Sequence of chain 1.B:
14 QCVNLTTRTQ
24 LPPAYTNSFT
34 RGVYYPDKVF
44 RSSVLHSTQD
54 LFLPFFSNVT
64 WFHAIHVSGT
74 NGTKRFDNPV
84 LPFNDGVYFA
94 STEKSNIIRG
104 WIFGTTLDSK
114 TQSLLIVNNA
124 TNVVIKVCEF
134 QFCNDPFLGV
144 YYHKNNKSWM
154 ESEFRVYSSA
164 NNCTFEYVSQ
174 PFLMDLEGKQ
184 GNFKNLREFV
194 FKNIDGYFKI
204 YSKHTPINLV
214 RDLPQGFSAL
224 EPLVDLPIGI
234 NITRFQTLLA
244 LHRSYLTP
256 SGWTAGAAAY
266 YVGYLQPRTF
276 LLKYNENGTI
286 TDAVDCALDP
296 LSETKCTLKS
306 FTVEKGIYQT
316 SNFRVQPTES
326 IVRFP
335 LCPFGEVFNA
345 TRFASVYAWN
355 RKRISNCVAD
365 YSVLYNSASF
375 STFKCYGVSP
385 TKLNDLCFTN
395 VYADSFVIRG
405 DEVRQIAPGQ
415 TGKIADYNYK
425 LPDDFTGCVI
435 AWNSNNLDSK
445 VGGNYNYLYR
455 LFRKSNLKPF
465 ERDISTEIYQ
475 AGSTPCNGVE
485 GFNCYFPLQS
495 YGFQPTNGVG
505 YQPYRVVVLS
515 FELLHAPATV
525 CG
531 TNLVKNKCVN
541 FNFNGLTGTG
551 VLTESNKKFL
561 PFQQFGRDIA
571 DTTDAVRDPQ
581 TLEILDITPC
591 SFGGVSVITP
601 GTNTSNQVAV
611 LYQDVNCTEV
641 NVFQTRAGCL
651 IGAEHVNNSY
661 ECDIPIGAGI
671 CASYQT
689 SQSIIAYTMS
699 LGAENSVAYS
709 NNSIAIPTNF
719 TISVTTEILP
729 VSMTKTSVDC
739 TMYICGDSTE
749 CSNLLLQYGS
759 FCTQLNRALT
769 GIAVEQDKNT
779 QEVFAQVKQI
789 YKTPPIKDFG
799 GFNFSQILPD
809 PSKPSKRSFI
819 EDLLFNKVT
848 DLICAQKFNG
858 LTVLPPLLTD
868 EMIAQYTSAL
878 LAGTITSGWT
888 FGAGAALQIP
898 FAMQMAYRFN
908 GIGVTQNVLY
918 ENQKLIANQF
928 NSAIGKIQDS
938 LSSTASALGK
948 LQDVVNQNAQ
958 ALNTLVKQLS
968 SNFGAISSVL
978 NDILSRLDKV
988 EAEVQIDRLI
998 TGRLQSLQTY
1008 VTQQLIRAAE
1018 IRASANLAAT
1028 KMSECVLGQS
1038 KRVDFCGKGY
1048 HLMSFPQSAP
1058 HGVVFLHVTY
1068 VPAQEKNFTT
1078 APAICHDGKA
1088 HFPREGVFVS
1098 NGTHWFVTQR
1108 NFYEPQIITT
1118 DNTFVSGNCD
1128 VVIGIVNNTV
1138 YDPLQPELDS

Binding-site contacts:
Ligand atom C7 contacts residue HIS655 of chain 1.B at 4.4 Å.
Ligand atom C3 contacts residue ASN657 of chain 1.B at 3.8 Å.
Ligand atom C8 contacts residue ASN657 of chain 1.B at 3.4 Å.
Ligand atom C7 contacts residue VAL656 of chain 1.B at 4.2 Å (hydrophobic).
Ligand atom C7 contacts residue ASN657 of chain 1.B at 3.1 Å.
Ligand atom C5 contacts residue ASN657 of chain 1.B at 3.6 Å.
Ligand atom O7 contacts residue ASN657 of chain 1.B at 2.9 Å (h-bond).
Ligand atom C2 contacts residue ASN657 of chain 1.B at 2.5 Å.
Ligand atom C8 contacts residue HIS655 of chain 1.B at 3.2 Å.
Ligand atom O7 contacts residue VAL656 of chain 1.B at 4.3 Å.
Ligand atom N2 contacts residue HIS655 of chain 1.B at 4.5 Å.
Ligand atom C1 contacts residue ASN657 of chain 1.B at 1.4 Å.
Ligand atom N2 contacts residue ASN657 of chain 1.B at 2.9 Å (h-bond).
Ligand atom C8 contacts residue VAL656 of chain 1.B at 3.5 Å (hydrophobic).
Ligand atom O5 contacts residue ASN657 of chain 1.B at 2.4 Å (h-bond).
Ligand atom C4 contacts residue ASN657 of chain 1.B at 4.2 Å.

This protein binds this small molecule.
Small molecule (SMILES): CC(=O)N[C@@H]1[C@@H](O)[C@H](O)[C@@H](CO)O[C@H]1O